Sequence of chain 1.F:
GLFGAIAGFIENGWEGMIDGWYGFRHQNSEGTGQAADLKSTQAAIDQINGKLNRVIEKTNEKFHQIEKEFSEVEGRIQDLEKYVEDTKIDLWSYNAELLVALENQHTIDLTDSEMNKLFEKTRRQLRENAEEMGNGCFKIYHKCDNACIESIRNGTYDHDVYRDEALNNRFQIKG

Binding-site contacts:
Ligand atom C2 contacts residue ASN154 of chain 1.F at 2.4 Å.
Ligand atom O6 contacts residue SER151 of chain 1.F at 3.7 Å.
Ligand atom O5 contacts residue ASN154 of chain 1.F at 2.4 Å (h-bond).
Ligand atom C3 contacts residue ASN154 of chain 1.F at 3.8 Å.
Ligand atom O6 contacts residue ALA147 of chain 1.F at 2.6 Å (h-bond).
Ligand atom O5 contacts residue SER151 of chain 1.F at 4.1 Å.
Ligand atom O7 contacts residue ASN154 of chain 1.F at 3.1 Å (h-bond).
Ligand atom C7 contacts residue ASN154 of chain 1.F at 3.2 Å.
Ligand atom C1 contacts residue ASN154 of chain 1.F at 1.5 Å.
Ligand atom C1 contacts residue THR156 of chain 1.F at 3.6 Å.
Ligand atom N2 contacts residue ASN154 of chain 1.F at 2.9 Å (h-bond).
Ligand atom C7 contacts residue THR156 of chain 1.F at 4.3 Å.
Ligand atom C8 contacts residue THR156 of chain 1.F at 3.9 Å.
Ligand atom O6 contacts residue GLU150 of chain 1.F at 3.7 Å.
Ligand atom C5 contacts residue ASN154 of chain 1.F at 3.7 Å.
Ligand atom N2 contacts residue THR156 of chain 1.F at 3.9 Å.
Ligand atom C1 contacts residue GLU150 of chain 1.F at 4.1 Å.
Ligand atom C6 contacts residue GLU150 of chain 1.F at 3.9 Å.
Ligand atom C6 contacts residue ALA147 of chain 1.F at 4.0 Å (hydrophobic).
Ligand atom C4 contacts residue ASN154 of chain 1.F at 4.2 Å.
Ligand atom O5 contacts residue GLU150 of chain 1.F at 3.9 Å.
Ligand atom C1 contacts residue SER151 of chain 1.F at 4.2 Å.
Ligand atom C8 contacts residue ASN154 of chain 1.F at 4.2 Å.
Ligand atom O6 contacts residue CYS148 of chain 1.F at 4.4 Å.
Ligand atom C2 contacts residue THR156 of chain 1.F at 4.4 Å.

The protein below binds the small molecule below.
Small molecule (SMILES): CC(=O)N[C@@H]1[C@@H](O)[C@H](O)[C@@H](CO)O[C@H]1O